Sequence of chain 1.H:
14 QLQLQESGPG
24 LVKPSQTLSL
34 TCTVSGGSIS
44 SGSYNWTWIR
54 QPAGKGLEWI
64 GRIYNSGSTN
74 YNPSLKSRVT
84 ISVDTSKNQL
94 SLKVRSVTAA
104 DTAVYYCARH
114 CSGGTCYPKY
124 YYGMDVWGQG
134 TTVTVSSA

Sequence of chain 1.F:
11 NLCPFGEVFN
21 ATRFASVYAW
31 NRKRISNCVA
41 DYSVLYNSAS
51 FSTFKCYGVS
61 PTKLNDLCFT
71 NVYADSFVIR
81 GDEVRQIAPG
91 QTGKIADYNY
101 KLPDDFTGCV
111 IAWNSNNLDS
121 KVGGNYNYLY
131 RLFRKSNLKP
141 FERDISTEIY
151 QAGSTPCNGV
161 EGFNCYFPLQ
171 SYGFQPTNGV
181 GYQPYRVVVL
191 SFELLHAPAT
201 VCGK

Sequence of chain 1.I:
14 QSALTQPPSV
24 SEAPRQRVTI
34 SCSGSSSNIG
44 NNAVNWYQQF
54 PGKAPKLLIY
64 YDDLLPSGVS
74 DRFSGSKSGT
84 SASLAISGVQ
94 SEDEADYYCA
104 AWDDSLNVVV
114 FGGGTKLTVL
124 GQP

A small-molecule ligand and the protein it binds are described below.
Small molecule (SMILES): CC(=O)N[C@H]1[C@H](O[C@H]2[C@H](O)[C@@H](NC(C)=O)CO[C@@H]2CO)O[C@H](CO)[C@@H](O[C@@H]2O[C@H](CO[C@H]3O[C@H](CO)[C@@H](O)[C@H](O[C@H]4O[C@H](CO)[C@@H](O)[C@H](O)[C@@H]4O)[C@@H]3O)[C@@H](O)[C@H](O[C@H]3O[C@H](CO)[C@@H](O)[C@H](O)[C@@H]3O)[C@@H]2O)[C@@H]1O

Binding-site contacts:
Ligand atom C8 contacts residue TYR67 of chain 1.H at 3.6 Å (hydrophobic).
Ligand atom C5 contacts residue ASN48 of chain 1.H at 3.7 Å.
Ligand atom O6 contacts residue ASN73 of chain 1.H at 2.4 Å (h-bond).
Ligand atom C7 contacts residue ASN48 of chain 1.H at 3.1 Å.
Ligand atom O7 contacts residue ARG65 of chain 1.H at 3.1 Å (salt-bridge).
Ligand atom O7 contacts residue ASN164 of chain 1.F at 3.3 Å (h-bond).
Ligand atom O3 contacts residue SER154 of chain 1.F at 2.7 Å (h-bond).
Ligand atom C7 contacts residue SER115 of chain 1.H at 3.8 Å.
Ligand atom O5 contacts residue ARG65 of chain 1.H at 3.4 Å (salt-bridge).
Ligand atom C6 contacts residue ASN73 of chain 1.H at 3.5 Å.
Ligand atom C7 contacts residue SER154 of chain 1.F at 3.8 Å.
Ligand atom N2 contacts residue SER154 of chain 1.F at 3.7 Å.
Ligand atom C7 contacts residue HIS113 of chain 1.H at 3.9 Å.
Ligand atom O6 contacts residue TYR67 of chain 1.H at 3.6 Å.
Ligand atom C1 contacts residue ASN48 of chain 1.H at 1.4 Å.
Ligand atom C8 contacts residue CYS114 of chain 1.H at 3.6 Å (hydrophobic).
Ligand atom O5 contacts residue ASN48 of chain 1.H at 2.4 Å (h-bond).
Ligand atom C8 contacts residue SER115 of chain 1.H at 3.6 Å.
Ligand atom O7 contacts residue HIS113 of chain 1.H at 3.2 Å (h-bond).
Ligand atom C6 contacts residue TYR67 of chain 1.H at 3.4 Å (hydrophobic).
Ligand atom N2 contacts residue SER115 of chain 1.H at 3.3 Å.
Ligand atom O7 contacts residue ASN48 of chain 1.H at 2.9 Å (h-bond).
Ligand atom O3 contacts residue ASP107 of chain 1.I at 3.1 Å (salt-bridge).
Ligand atom O5 contacts residue ASN164 of chain 1.F at 3.9 Å.
Ligand atom C4 contacts residue ASN164 of chain 1.F at 3.9 Å.
Ligand atom C6 contacts residue ALA152 of chain 1.F at 3.8 Å (hydrophobic).
Ligand atom O4 contacts residue ASN44 of chain 1.I at 3.2 Å (h-bond).
Ligand atom C3 contacts residue ASN48 of chain 1.H at 3.8 Å.
Ligand atom C3 contacts residue ASN164 of chain 1.F at 3.8 Å.
Ligand atom C3 contacts residue SER154 of chain 1.F at 3.9 Å.
Ligand atom O4 contacts residue ASN164 of chain 1.F at 3.0 Å (h-bond).
Ligand atom C1 contacts residue SER115 of chain 1.H at 3.8 Å.
Ligand atom C1 contacts residue ASN164 of chain 1.F at 3.8 Å.
Ligand atom N2 contacts residue ASN48 of chain 1.H at 2.9 Å (h-bond).
Ligand atom C2 contacts residue ASN48 of chain 1.H at 2.5 Å.
Ligand atom C8 contacts residue HIS113 of chain 1.H at 3.7 Å.
Ligand atom O6 contacts residue ARG65 of chain 1.H at 3.1 Å (salt-bridge).
Ligand atom C4 contacts residue ALA152 of chain 1.F at 3.9 Å (hydrophobic).
Ligand atom O2 contacts residue ASP107 of chain 1.I at 3.7 Å.
Ligand atom C5 contacts residue PHE163 of chain 1.F at 3.8 Å (hydrophobic).